The small molecule below binds the protein below.
Small molecule (SMILES): CC(=O)N[C@@H]1[C@@H](O)[C@H](O)[C@@H](CO)O[C@H]1O

Binding-site contacts:
Ligand atom C7 contacts residue GLU203 of chain 1.A at 3.5 Å.
Ligand atom C5 contacts residue ASN207 of chain 1.A at 3.3 Å.
Ligand atom O6 contacts residue GLY260 of chain 1.A at 4.4 Å.
Ligand atom O5 contacts residue GLN211 of chain 1.A at 4.3 Å.
Ligand atom C6 contacts residue THR261 of chain 1.A at 3.0 Å.
Ligand atom C8 contacts residue GLU203 of chain 1.A at 2.5 Å.
Ligand atom O5 contacts residue TYR262 of chain 1.A at 4.2 Å.
Ligand atom C5 contacts residue TYR262 of chain 1.A at 4.3 Å (hydrophobic).
Ligand atom C4 contacts residue ASN207 of chain 1.A at 4.2 Å.
Ligand atom C2 contacts residue ASN207 of chain 1.A at 2.6 Å.
Ligand atom C1 contacts residue ASN207 of chain 1.A at 1.4 Å.
Ligand atom O6 contacts residue ASN259 of chain 1.A at 4.4 Å.
Ligand atom N2 contacts residue ASN207 of chain 1.A at 3.1 Å (h-bond).
Ligand atom O7 contacts residue ASN207 of chain 1.A at 2.7 Å (h-bond).
Ligand atom O6 contacts residue THR261 of chain 1.A at 2.4 Å (h-bond).
Ligand atom C3 contacts residue ASN207 of chain 1.A at 3.8 Å.
Ligand atom C6 contacts residue ASN207 of chain 1.A at 4.5 Å.
Ligand atom O6 contacts residue TYR262 of chain 1.A at 4.3 Å.
Ligand atom C7 contacts residue ASN207 of chain 1.A at 3.1 Å.
Ligand atom N2 contacts residue GLU203 of chain 1.A at 3.4 Å (salt-bridge).
Ligand atom O5 contacts residue ASN207 of chain 1.A at 2.3 Å (h-bond).
Ligand atom C8 contacts residue ASN207 of chain 1.A at 4.4 Å.
Ligand atom C6 contacts residue TYR262 of chain 1.A at 3.9 Å (hydrophobic).
Ligand atom C5 contacts residue THR261 of chain 1.A at 4.4 Å.

Sequence of chain 1.A:
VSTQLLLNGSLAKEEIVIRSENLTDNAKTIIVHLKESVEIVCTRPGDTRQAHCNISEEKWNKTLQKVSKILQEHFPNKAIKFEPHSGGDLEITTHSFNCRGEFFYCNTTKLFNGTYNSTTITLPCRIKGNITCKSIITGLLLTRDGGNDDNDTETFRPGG